This protein binds this small molecule.
Small molecule (SMILES): OCc1cccc(F)c1F

Sequence of chain 1.D:
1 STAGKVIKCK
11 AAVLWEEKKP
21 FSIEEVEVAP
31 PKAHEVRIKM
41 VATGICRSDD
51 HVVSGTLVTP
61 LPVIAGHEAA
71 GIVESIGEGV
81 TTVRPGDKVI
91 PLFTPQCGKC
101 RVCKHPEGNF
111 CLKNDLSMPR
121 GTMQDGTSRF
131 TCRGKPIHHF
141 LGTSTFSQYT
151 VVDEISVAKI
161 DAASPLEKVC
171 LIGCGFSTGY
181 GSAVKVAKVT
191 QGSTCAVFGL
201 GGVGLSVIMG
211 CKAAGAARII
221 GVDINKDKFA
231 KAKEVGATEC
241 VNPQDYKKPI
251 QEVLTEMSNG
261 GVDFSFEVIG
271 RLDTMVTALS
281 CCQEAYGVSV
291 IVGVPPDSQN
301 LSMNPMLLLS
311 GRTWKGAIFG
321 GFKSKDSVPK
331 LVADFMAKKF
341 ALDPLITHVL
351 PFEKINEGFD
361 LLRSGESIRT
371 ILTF

Binding-site contacts:
Ligand atom C7 contacts residue HIS67 of chain 1.C at 3.6 Å.
Ligand atom C7 contacts residue NAD1 of chain 1.O at 3.6 Å.
Ligand atom C5 contacts residue LEU116 of chain 1.C at 4.1 Å (hydrophobic).
Ligand atom O1 contacts residue SER48 of chain 1.C at 2.5 Å (h-bond).
Ligand atom C3 contacts residue LEU116 of chain 1.C at 3.7 Å (hydrophobic).
Ligand atom C2 contacts residue NAD1 of chain 1.O at 4.2 Å.
Ligand atom C6 contacts residue SER48 of chain 1.C at 3.6 Å.
Ligand atom F2 contacts residue ILE318 of chain 1.C at 4.2 Å.
Ligand atom F2 contacts residue VAL294 of chain 1.C at 3.7 Å.
Ligand atom C7 contacts residue CYS174 of chain 1.C at 3.9 Å (hydrophobic).
Ligand atom C1 contacts residue PHE93 of chain 1.C at 4.0 Å (hydrophobic).
Ligand atom C5 contacts residue LEU141 of chain 1.C at 3.5 Å (hydrophobic).
Ligand atom C7 contacts residue SER48 of chain 1.C at 3.6 Å.
Ligand atom C5 contacts residue SER48 of chain 1.C at 4.2 Å.
Ligand atom C5 contacts residue LEU57 of chain 1.C at 3.4 Å (hydrophobic).
Ligand atom F3 contacts residue VAL294 of chain 1.C at 3.3 Å.
Ligand atom O1 contacts residue HIS67 of chain 1.C at 3.2 Å (h-bond).
Ligand atom F2 contacts residue NAD1 of chain 1.O at 2.9 Å.
Ligand atom C5 contacts residue PHE140 of chain 1.C at 4.2 Å (hydrophobic).
Ligand atom O1 contacts residue CYS174 of chain 1.C at 3.6 Å (h-bond).
Ligand atom C1 contacts residue SER48 of chain 1.C at 3.5 Å.
Ligand atom C1 contacts residue ZN1 of chain 1.M at 4.3 Å.
Ligand atom F3 contacts residue LEU116 of chain 1.C at 3.6 Å.
Ligand atom C2 contacts residue VAL294 of chain 1.C at 3.8 Å (hydrophobic).
Ligand atom C6 contacts residue LEU141 of chain 1.C at 3.4 Å (hydrophobic).
Ligand atom C4 contacts residue LEU57 of chain 1.C at 3.5 Å (hydrophobic).
Ligand atom O1 contacts residue CYS46 of chain 1.C at 3.7 Å.
Ligand atom C7 contacts residue PHE93 of chain 1.C at 3.5 Å (hydrophobic).
Ligand atom F3 contacts residue ILE318 of chain 1.C at 4.3 Å.
Ligand atom C1 contacts residue LEU141 of chain 1.C at 4.4 Å (hydrophobic).
Ligand atom C2 contacts residue SER48 of chain 1.C at 3.9 Å.
Ligand atom F3 contacts residue LEU309 of chain 1.D at 3.7 Å.
Ligand atom C6 contacts residue HIS67 of chain 1.C at 4.4 Å.
Ligand atom C4 contacts residue LEU116 of chain 1.C at 3.7 Å (hydrophobic).
Ligand atom C7 contacts residue ZN1 of chain 1.M at 3.1 Å.
Ligand atom O1 contacts residue ZN1 of chain 1.M at 2.1 Å.
Ligand atom C2 contacts residue LEU116 of chain 1.C at 4.0 Å (hydrophobic).
Ligand atom O1 contacts residue NAD1 of chain 1.O at 3.1 Å.
Ligand atom C3 contacts residue VAL294 of chain 1.C at 3.6 Å (hydrophobic).
Ligand atom F2 contacts residue SER48 of chain 1.C at 4.4 Å.

Sequence of chain 1.C:
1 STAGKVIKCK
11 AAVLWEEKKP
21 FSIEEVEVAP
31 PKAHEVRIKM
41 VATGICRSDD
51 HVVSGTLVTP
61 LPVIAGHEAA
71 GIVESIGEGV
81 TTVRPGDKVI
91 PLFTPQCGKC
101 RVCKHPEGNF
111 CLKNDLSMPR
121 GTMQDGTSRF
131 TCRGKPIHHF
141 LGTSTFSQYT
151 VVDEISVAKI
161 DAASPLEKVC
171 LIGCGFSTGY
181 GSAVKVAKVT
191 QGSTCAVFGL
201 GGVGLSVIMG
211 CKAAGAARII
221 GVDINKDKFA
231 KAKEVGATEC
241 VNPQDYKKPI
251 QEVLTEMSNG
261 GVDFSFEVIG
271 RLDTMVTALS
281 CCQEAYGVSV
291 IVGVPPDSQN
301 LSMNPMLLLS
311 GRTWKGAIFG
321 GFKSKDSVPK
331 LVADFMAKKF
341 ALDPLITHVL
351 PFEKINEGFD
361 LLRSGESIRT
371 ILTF